Sequence of chain 1.A:
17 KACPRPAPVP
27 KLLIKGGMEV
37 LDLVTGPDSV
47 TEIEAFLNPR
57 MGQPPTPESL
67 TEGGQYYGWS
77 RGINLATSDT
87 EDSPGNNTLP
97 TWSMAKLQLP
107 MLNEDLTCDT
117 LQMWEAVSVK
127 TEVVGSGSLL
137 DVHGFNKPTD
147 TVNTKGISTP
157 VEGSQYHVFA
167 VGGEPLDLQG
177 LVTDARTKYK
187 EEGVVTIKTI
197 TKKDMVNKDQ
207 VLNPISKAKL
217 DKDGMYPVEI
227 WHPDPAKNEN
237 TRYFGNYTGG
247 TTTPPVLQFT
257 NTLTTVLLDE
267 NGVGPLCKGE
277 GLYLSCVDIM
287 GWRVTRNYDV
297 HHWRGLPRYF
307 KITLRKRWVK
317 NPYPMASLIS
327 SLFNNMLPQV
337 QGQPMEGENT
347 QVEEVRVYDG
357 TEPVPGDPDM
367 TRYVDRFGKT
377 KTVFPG

Binding-site contacts:
Ligand atom C3 contacts residue VAL296 of chain 1.E at 3.7 Å (hydrophobic).
Ligand atom O6 contacts residue ASN93 of chain 1.E at 3.5 Å (h-bond).
Ligand atom C6 contacts residue TYR72 of chain 1.E at 3.3 Å (hydrophobic).
Ligand atom O4 contacts residue GLY78 of chain 1.E at 3.0 Å.
Ligand atom C3 contacts residue HIS298 of chain 1.E at 3.8 Å.
Ligand atom O1B contacts residue ASN80 of chain 1.E at 4.2 Å.
Ligand atom C4 contacts residue GLY78 of chain 1.E at 3.3 Å.
Ligand atom O1A contacts residue ARG77 of chain 1.E at 3.1 Å (salt-bridge).
Ligand atom O8 contacts residue TYR72 of chain 1.E at 3.5 Å (h-bond).
Ligand atom C5 contacts residue ASN93 of chain 1.E at 4.1 Å.
Ligand atom O1B contacts residue ARG77 of chain 1.E at 2.8 Å (salt-bridge).
Ligand atom O3 contacts residue GLY78 of chain 1.E at 3.6 Å.
Ligand atom C1 contacts residue TYR72 of chain 1.E at 3.8 Å (hydrophobic).
Ligand atom C8 contacts residue TYR72 of chain 1.E at 4.1 Å (hydrophobic).
Ligand atom C2 contacts residue GLY78 of chain 1.E at 4.1 Å.
Ligand atom C7 contacts residue TYR72 of chain 1.E at 3.9 Å (hydrophobic).
Ligand atom O1B contacts residue SER89 of chain 1.E at 4.1 Å.
Ligand atom C11 contacts residue ASP85 of chain 1.A at 3.8 Å.
Ligand atom O4 contacts residue THR291 of chain 1.E at 3.4 Å.
Ligand atom O10 contacts residue THR291 of chain 1.E at 3.8 Å.
Ligand atom C8 contacts residue ARG77 of chain 1.E at 4.2 Å.
Ligand atom C1 contacts residue SER89 of chain 1.E at 4.2 Å.
Ligand atom O4 contacts residue ILE79 of chain 1.E at 3.5 Å (h-bond).
Ligand atom N5 contacts residue TYR72 of chain 1.E at 3.1 Å (h-bond).
Ligand atom O1B contacts residue TYR72 of chain 1.E at 3.8 Å.
Ligand atom C4 contacts residue HIS298 of chain 1.E at 3.6 Å.
Ligand atom O1A contacts residue SER89 of chain 1.E at 3.4 Å (h-bond).
Ligand atom C6 contacts residue ASN93 of chain 1.E at 3.4 Å.
Ligand atom C4 contacts residue TYR72 of chain 1.E at 3.4 Å (hydrophobic).
Ligand atom O10 contacts residue ASN293 of chain 1.E at 3.9 Å.
Ligand atom C5 contacts residue TYR72 of chain 1.E at 3.4 Å (hydrophobic).
Ligand atom O4 contacts residue HIS298 of chain 1.E at 3.0 Å (h-bond).
Ligand atom C3 contacts residue GLY78 of chain 1.E at 4.0 Å.
Ligand atom O1A contacts residue GLY78 of chain 1.E at 3.3 Å (h-bond).
Ligand atom C1 contacts residue ARG77 of chain 1.E at 3.4 Å.
Ligand atom O4 contacts residue VAL296 of chain 1.E at 4.0 Å.
Ligand atom O4 contacts residue TYR72 of chain 1.E at 4.2 Å.
Ligand atom C3 contacts residue GLY78 of chain 1.E at 4.0 Å.
Ligand atom O1A contacts residue TYR72 of chain 1.E at 3.5 Å.
Ligand atom C1 contacts residue GLY78 of chain 1.E at 4.0 Å.

This protein binds this small molecule.
Small molecule (SMILES): CC(=O)N[C@@H]1[C@@H](O[C@@H]2O[C@H](CO)[C@H](O)[C@H](O[C@]3(C(=O)O)C[C@H](O)[C@@H](NC(C)=O)[C@H]([C@H](O)[C@H](O)CO)O3)[C@H]2O)[C@H](O)[C@@H](CO[C@]2(C(=O)O)C[C@H](O)[C@@H](NC(C)=O)[C@H]([C@H](O)[C@H](O)CO)O2)O[C@H]1O

Sequence of chain 1.E:
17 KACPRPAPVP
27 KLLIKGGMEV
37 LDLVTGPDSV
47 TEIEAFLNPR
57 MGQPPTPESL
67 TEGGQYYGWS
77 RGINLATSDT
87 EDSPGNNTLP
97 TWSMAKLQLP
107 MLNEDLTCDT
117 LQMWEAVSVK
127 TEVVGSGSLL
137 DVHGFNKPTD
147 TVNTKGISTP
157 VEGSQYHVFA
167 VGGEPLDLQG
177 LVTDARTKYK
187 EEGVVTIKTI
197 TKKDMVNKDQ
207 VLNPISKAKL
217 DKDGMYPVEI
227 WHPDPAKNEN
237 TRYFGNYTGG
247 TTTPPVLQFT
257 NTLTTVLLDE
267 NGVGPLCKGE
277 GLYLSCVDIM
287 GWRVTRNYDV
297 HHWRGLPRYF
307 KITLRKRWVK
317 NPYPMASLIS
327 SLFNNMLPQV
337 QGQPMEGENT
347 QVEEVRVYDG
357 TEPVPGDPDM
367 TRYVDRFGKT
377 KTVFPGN